Sequence of chain 1.A:
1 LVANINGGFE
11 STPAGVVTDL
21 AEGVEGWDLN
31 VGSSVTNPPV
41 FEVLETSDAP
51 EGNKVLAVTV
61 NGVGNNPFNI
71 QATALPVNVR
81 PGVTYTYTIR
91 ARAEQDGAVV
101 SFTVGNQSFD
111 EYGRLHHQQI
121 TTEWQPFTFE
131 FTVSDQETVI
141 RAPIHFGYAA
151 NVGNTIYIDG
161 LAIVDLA

A small-molecule ligand and the protein it binds are described below.
Small molecule (SMILES): OC[C@H]1O[C@H](O)[C@H](O)[C@@H](O)[C@@H]1O

Binding-site contacts:
Ligand atom O3 contacts residue BGC1 of chain 1.B at 0.0 Å (h-bond).
Ligand atom C2 contacts residue HIS116 of chain 1.A at 3.7 Å.
Ligand atom O6 contacts residue GLU111 of chain 1.A at 4.4 Å.
Ligand atom O6 contacts residue BGC1 of chain 1.B at 0.0 Å (h-bond).
Ligand atom C6 contacts residue GLU111 of chain 1.A at 3.7 Å.
Ligand atom C2 contacts residue ARG114 of chain 1.A at 4.3 Å.
Ligand atom O5 contacts residue BGC1 of chain 1.B at 0.0 Å (h-bond).
Ligand atom O5 contacts residue ARG114 of chain 1.A at 4.1 Å.
Ligand atom O2 contacts residue XYS7 of chain 1.B at 3.2 Å (h-bond).
Ligand atom C3 contacts residue XYS7 of chain 1.B at 4.0 Å.
Ligand atom O2 contacts residue HIS116 of chain 1.A at 3.7 Å.
Ligand atom O3 contacts residue BGC2 of chain 1.B at 2.8 Å (h-bond).
Ligand atom C5 contacts residue BGC1 of chain 1.B at 0.0 Å.
Ligand atom C6 contacts residue BGC2 of chain 1.B at 3.6 Å.
Ligand atom C5 contacts residue BGC2 of chain 1.B at 3.5 Å.
Ligand atom O1 contacts residue BGC1 of chain 1.B at 1.2 Å.
Ligand atom C2 contacts residue BGC1 of chain 1.B at 0.0 Å.
Ligand atom C1 contacts residue HIS116 of chain 1.A at 4.0 Å.
Ligand atom O3 contacts residue ARG114 of chain 1.A at 4.3 Å.
Ligand atom C3 contacts residue BGC2 of chain 1.B at 3.4 Å.
Ligand atom O4 contacts residue BGC2 of chain 1.B at 1.4 Å.
Ligand atom C2 contacts residue XYS7 of chain 1.B at 4.0 Å.
Ligand atom C4 contacts residue BGC2 of chain 1.B at 2.4 Å.
Ligand atom O5 contacts residue HIS116 of chain 1.A at 4.3 Å.
Ligand atom O4 contacts residue ARG114 of chain 1.A at 4.4 Å.
Ligand atom O2 contacts residue BGC1 of chain 1.B at 0.0 Å (h-bond).
Ligand atom C5 contacts residue ARG114 of chain 1.A at 4.3 Å.
Ligand atom C6 contacts residue BGC1 of chain 1.B at 0.0 Å.
Ligand atom C4 contacts residue ARG114 of chain 1.A at 3.9 Å.
Ligand atom C3 contacts residue BGC1 of chain 1.B at 0.0 Å.
Ligand atom C4 contacts residue BGC1 of chain 1.B at 0.0 Å.
Ligand atom C6 contacts residue ARG114 of chain 1.A at 3.7 Å.
Ligand atom C1 contacts residue BGC1 of chain 1.B at 0.0 Å.
Ligand atom O4 contacts residue BGC1 of chain 1.B at 0.0 Å (h-bond).
Ligand atom O3 contacts residue XYS7 of chain 1.B at 3.0 Å (h-bond).